The protein below binds the small molecule below.
Small molecule (SMILES): CC(C)C[C@H](NC(=O)[C@@H](O)[C@H](N)Cc1ccccc1)C(=O)O

Sequence of chain 1.L:
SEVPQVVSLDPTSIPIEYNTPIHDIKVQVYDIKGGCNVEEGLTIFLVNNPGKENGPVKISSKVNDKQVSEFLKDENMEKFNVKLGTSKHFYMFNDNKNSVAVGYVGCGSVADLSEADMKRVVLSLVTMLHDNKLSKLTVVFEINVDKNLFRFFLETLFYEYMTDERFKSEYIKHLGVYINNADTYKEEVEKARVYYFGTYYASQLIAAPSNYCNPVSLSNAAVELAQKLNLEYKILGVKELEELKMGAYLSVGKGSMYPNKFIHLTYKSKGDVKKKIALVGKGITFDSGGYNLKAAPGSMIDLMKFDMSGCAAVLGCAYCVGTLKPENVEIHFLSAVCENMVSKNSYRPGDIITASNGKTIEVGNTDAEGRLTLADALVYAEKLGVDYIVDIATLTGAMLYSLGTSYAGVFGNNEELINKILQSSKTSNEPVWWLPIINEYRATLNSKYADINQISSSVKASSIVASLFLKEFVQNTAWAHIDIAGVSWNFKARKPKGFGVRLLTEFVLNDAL

Binding-site contacts:
Ligand atom N2 contacts residue ASP316 of chain 1.L at 2.7 Å (salt-bridge).
Ligand atom N2 contacts residue ZN1 of chain 1.ZC at 2.4 Å.
Ligand atom C6 contacts residue THR403 of chain 1.L at 3.4 Å.
Ligand atom O1 contacts residue GLY406 of chain 1.L at 2.8 Å (h-bond).
Ligand atom O3 contacts residue MG1 of chain 1.CD at 2.8 Å.
Ligand atom N2 contacts residue THR403 of chain 1.L at 3.2 Å (h-bond).
Ligand atom O2 contacts residue GLU378 of chain 1.L at 3.2 Å (salt-bridge).
Ligand atom C3 contacts residue ASP376 of chain 1.L at 3.2 Å.
Ligand atom O2 contacts residue ZN1 of chain 1.ZC at 2.2 Å.
Ligand atom C2 contacts residue MG1 of chain 1.CD at 3.2 Å.
Ligand atom O3 contacts residue ASP376 of chain 1.L at 2.9 Å (salt-bridge).
Ligand atom C11 contacts residue ALA494 of chain 1.L at 3.7 Å (hydrophobic).
Ligand atom O2 contacts residue CO31 of chain 1.AD at 2.8 Å (h-bond).
Ligand atom C3 contacts residue MG1 of chain 1.CD at 3.2 Å.
Ligand atom O2 contacts residue ASP376 of chain 1.L at 2.9 Å (salt-bridge).
Ligand atom O2 contacts residue ASP296 of chain 1.L at 3.0 Å (salt-bridge).
Ligand atom C16 contacts residue ARG380 of chain 1.L at 3.5 Å.
Ligand atom N1 contacts residue ASP376 of chain 1.L at 3.6 Å.
Ligand atom N2 contacts residue LYS291 of chain 1.L at 3.4 Å (salt-bridge).
Ligand atom C2 contacts residue ZN1 of chain 1.ZC at 3.0 Å.
Ligand atom C1 contacts residue ASP296 of chain 1.L at 3.8 Å.
Ligand atom N1 contacts residue LEU404 of chain 1.L at 3.3 Å (h-bond).
Ligand atom O2 contacts residue LYS291 of chain 1.L at 3.4 Å (salt-bridge).
Ligand atom O3 contacts residue LYS303 of chain 1.L at 2.8 Å (salt-bridge).
Ligand atom C13 contacts residue CO31 of chain 1.AD at 3.7 Å.
Ligand atom C1 contacts residue ZN1 of chain 1.ZC at 3.1 Å.
Ligand atom C1 contacts residue THR403 of chain 1.L at 3.8 Å.
Ligand atom C2 contacts residue ASP376 of chain 1.L at 3.8 Å.
Ligand atom C2 contacts residue CO31 of chain 1.AD at 3.5 Å.
Ligand atom C2 contacts residue LEU404 of chain 1.L at 3.3 Å (hydrophobic).
Ligand atom N2 contacts residue ASP296 of chain 1.L at 3.4 Å (salt-bridge).
Ligand atom O1 contacts residue THR405 of chain 1.L at 3.5 Å.
Ligand atom C2 contacts residue ASP296 of chain 1.L at 3.8 Å.
Ligand atom C11 contacts residue PHE315 of chain 1.L at 3.6 Å (hydrophobic).
Ligand atom N1 contacts residue CO31 of chain 1.AD at 3.2 Å (h-bond).
Ligand atom O2 contacts residue MG1 of chain 1.CD at 2.2 Å.
Ligand atom C15 contacts residue ASN374 of chain 1.L at 3.6 Å.
Ligand atom C13 contacts residue ARG380 of chain 1.L at 3.8 Å.
Ligand atom C12 contacts residue ALA494 of chain 1.L at 3.5 Å (hydrophobic).
Ligand atom C6 contacts residue LEU404 of chain 1.L at 3.7 Å (hydrophobic).